Sequence of chain 1.A:
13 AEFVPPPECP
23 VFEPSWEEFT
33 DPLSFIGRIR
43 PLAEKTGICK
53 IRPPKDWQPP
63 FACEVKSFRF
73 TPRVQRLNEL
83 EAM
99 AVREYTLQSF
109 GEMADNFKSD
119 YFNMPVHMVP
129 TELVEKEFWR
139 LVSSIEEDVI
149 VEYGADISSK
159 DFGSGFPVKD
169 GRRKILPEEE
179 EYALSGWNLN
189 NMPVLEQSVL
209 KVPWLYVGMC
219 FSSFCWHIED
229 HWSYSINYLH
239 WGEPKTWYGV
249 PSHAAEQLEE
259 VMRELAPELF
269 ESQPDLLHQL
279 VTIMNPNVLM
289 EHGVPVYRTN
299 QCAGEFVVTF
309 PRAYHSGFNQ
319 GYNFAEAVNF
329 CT

Binding-site contacts:
Ligand atom C36 contacts residue HZM1 of chain 1.D at 0.1 Å.
Ligand atom C16 contacts residue HZV1 of chain 1.C at 0.2 Å.
Ligand atom C06 contacts residue HZV1 of chain 1.C at 0.0 Å.
Ligand atom C14 contacts residue HZV1 of chain 1.C at 0.2 Å.
Ligand atom C37 contacts residue HZM1 of chain 1.D at 0.1 Å.
Ligand atom C02 contacts residue HZM1 of chain 1.D at 0.0 Å.
Ligand atom C07 contacts residue HZV1 of chain 1.C at 0.1 Å.
Ligand atom C06 contacts residue HZM1 of chain 1.D at 0.0 Å.
Ligand atom C04 contacts residue HZV1 of chain 1.C at 0.0 Å.
Ligand atom C07 contacts residue HZM1 of chain 1.D at 0.0 Å.
Ligand atom O03 contacts residue HZV1 of chain 1.C at 0.0 Å (h-bond).
Ligand atom C02 contacts residue HZV1 of chain 1.C at 0.0 Å.
Ligand atom O01 contacts residue HZV1 of chain 1.C at 0.0 Å (h-bond).
Ligand atom C11 contacts residue HZV1 of chain 1.C at 0.2 Å.
Ligand atom C12 contacts residue HZM1 of chain 1.D at 0.2 Å.
Ligand atom C05 contacts residue HZM1 of chain 1.D at 0.0 Å.
Ligand atom C13 contacts residue HZM1 of chain 1.D at 0.1 Å.
Ligand atom C09 contacts residue HZV1 of chain 1.C at 0.1 Å.
Ligand atom C05 contacts residue HZV1 of chain 1.C at 0.0 Å.
Ligand atom C04 contacts residue HZM1 of chain 1.D at 0.0 Å.
Ligand atom C24 contacts residue HZV1 of chain 1.C at 0.2 Å.
Ligand atom C12 contacts residue HZV1 of chain 1.C at 0.2 Å.
Ligand atom C37 contacts residue HZV1 of chain 1.C at 0.0 Å.
Ligand atom N35 contacts residue HZV1 of chain 1.C at 0.0 Å (h-bond).
Ligand atom O03 contacts residue HZM1 of chain 1.D at 0.1 Å (h-bond).
Ligand atom C08 contacts residue HZM1 of chain 1.D at 0.1 Å.
Ligand atom C14 contacts residue HZM1 of chain 1.D at 0.2 Å.
Ligand atom C11 contacts residue HZM1 of chain 1.D at 0.2 Å.
Ligand atom O01 contacts residue HZM1 of chain 1.D at 0.1 Å (h-bond).
Ligand atom S34 contacts residue HZV1 of chain 1.C at 0.1 Å (h-bond).
Ligand atom C16 contacts residue HZM1 of chain 1.D at 0.2 Å.
Ligand atom C36 contacts residue HZV1 of chain 1.C at 0.1 Å.
Ligand atom C10 contacts residue HZV1 of chain 1.C at 0.1 Å.
Ligand atom C08 contacts residue HZV1 of chain 1.C at 0.1 Å.
Ligand atom S34 contacts residue HZM1 of chain 1.D at 0.1 Å (h-bond).
Ligand atom C13 contacts residue HZV1 of chain 1.C at 0.1 Å.
Ligand atom O25 contacts residue HZV1 of chain 1.C at 0.1 Å (h-bond).
Ligand atom C10 contacts residue HZM1 of chain 1.D at 0.1 Å.
Ligand atom N35 contacts residue HZM1 of chain 1.D at 0.1 Å (h-bond).
Ligand atom C09 contacts residue HZM1 of chain 1.D at 0.1 Å.

A protein and the small-molecule ligand that binds it are described below.
Small molecule (SMILES): CN(C)C/C=C/C(=O)Nc1cccc([C@@H](OCCN2CCCCC2)c2cc3nccc(C(=O)O)c3s2)c1